The protein below binds the small molecule below.
Small molecule (SMILES): CC1(C)C=C(CSS(C)(=O)=O)C(C)(C)N1[O]

Binding-site contacts:
Ligand atom S1 contacts residue CYS44 of chain 1.A at 2.0 Å (h-bond).
Ligand atom C1 contacts residue THR53 of chain 1.A at 4.1 Å.
Ligand atom C2 contacts residue THR53 of chain 1.A at 3.5 Å.
Ligand atom C4 contacts residue THR53 of chain 1.A at 4.3 Å.
Ligand atom C8 contacts residue THR53 of chain 1.A at 4.5 Å.
Ligand atom C2 contacts residue CYS44 of chain 1.A at 3.4 Å (hydrophobic).
Ligand atom C1 contacts residue CYS44 of chain 1.A at 4.3 Å (hydrophobic).
Ligand atom C6 contacts residue CYS44 of chain 1.A at 3.7 Å (hydrophobic).
Ligand atom C4 contacts residue CYS44 of chain 1.A at 3.0 Å (hydrophobic).
Ligand atom C8 contacts residue CYS44 of chain 1.A at 4.3 Å (hydrophobic).
Ligand atom C8 contacts residue TYR45 of chain 1.A at 4.1 Å (hydrophobic).
Ligand atom C3 contacts residue CYS44 of chain 1.A at 3.1 Å (hydrophobic).
Ligand atom C3 contacts residue THR53 of chain 1.A at 4.3 Å.
Ligand atom C9 contacts residue THR53 of chain 1.A at 3.7 Å.
Ligand atom C8 contacts residue THR51 of chain 1.A at 3.5 Å.
Ligand atom C5 contacts residue CYS44 of chain 1.A at 4.0 Å (hydrophobic).
Ligand atom O1 contacts residue ASP46 of chain 1.A at 4.0 Å.
Ligand atom N1 contacts residue CYS44 of chain 1.A at 4.5 Å.
Ligand atom C8 contacts residue ASP46 of chain 1.A at 3.5 Å.

Sequence of chain 1.A:
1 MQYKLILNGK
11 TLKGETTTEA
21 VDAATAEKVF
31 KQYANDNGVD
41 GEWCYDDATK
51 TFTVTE